Binding-site contacts:
Ligand atom C14 contacts residue MET288 of chain 1.F at 3.7 Å (hydrophobic).
Ligand atom C9 contacts residue TYR342 of chain 1.H at 3.9 Å (hydrophobic).
Ligand atom C6 contacts residue ALA150 of chain 1.F at 3.6 Å (hydrophobic).
Ligand atom C5 contacts residue ALA150 of chain 1.F at 3.7 Å (hydrophobic).
Ligand atom CL1 contacts residue GLY341 of chain 1.H at 3.5 Å.
Ligand atom C19 contacts residue GLU313 of chain 1.F at 3.3 Å.
Ligand atom CL1 contacts residue PRO51 of chain 1.H at 3.9 Å.
Ligand atom O contacts residue ALA150 of chain 1.F at 3.7 Å.
Ligand atom N2 contacts residue GLU313 of chain 1.F at 3.1 Å (salt-bridge).
Ligand atom C5 contacts residue GLU313 of chain 1.F at 3.9 Å.
Ligand atom C7 contacts residue PRO51 of chain 1.H at 3.9 Å (hydrophobic).
Ligand atom C14 contacts residue GLY289 of chain 1.F at 3.5 Å.
Ligand atom C3 contacts residue MET294 of chain 1.F at 3.9 Å (hydrophobic).
Ligand atom C10 contacts residue PRO51 of chain 1.H at 3.9 Å (hydrophobic).
Ligand atom C15 contacts residue GLY289 of chain 1.F at 3.7 Å.
Ligand atom C2 contacts residue VAL311 of chain 1.F at 3.5 Å (hydrophobic).
Ligand atom N3 contacts residue PRO51 of chain 1.H at 3.9 Å.
Ligand atom C4 contacts residue GLU313 of chain 1.F at 3.9 Å.
Ligand atom N2 contacts residue ALA150 of chain 1.F at 3.9 Å.
Ligand atom C4 contacts residue ALA150 of chain 1.F at 3.9 Å (hydrophobic).
Ligand atom C12 contacts residue GLY289 of chain 1.F at 3.8 Å.
Ligand atom N1 contacts residue GLU313 of chain 1.F at 3.6 Å.
Ligand atom C13 contacts residue GLY289 of chain 1.F at 3.6 Å.
Ligand atom C10 contacts residue ALA338 of chain 1.H at 4.0 Å (hydrophobic).
Ligand atom O2 contacts residue IMP1 of chain 1.OA at 3.3 Å (h-bond).
Ligand atom C8 contacts residue PRO51 of chain 1.H at 3.5 Å (hydrophobic).
Ligand atom C19 contacts residue IMP1 of chain 1.OA at 3.2 Å.
Ligand atom N3 contacts residue LEU50 of chain 1.H at 3.5 Å.
Ligand atom C18 contacts residue IMP1 of chain 1.OA at 3.7 Å.
Ligand atom C2 contacts residue GLY289 of chain 1.F at 3.7 Å.
Ligand atom N4 contacts residue IMP1 of chain 1.OA at 3.9 Å.
Ligand atom C13 contacts residue MET294 of chain 1.F at 3.9 Å (hydrophobic).
Ligand atom C10 contacts residue TYR342 of chain 1.H at 3.6 Å (hydrophobic).
Ligand atom C9 contacts residue ALA338 of chain 1.H at 3.6 Å (hydrophobic).
Ligand atom C10 contacts residue GLU313 of chain 1.F at 3.8 Å.
Ligand atom C2 contacts residue GLU313 of chain 1.F at 3.8 Å.
Ligand atom C19 contacts residue THR207 of chain 1.F at 3.4 Å.
Ligand atom C18 contacts residue ALA150 of chain 1.F at 4.0 Å (hydrophobic).
Ligand atom C9 contacts residue PRO51 of chain 1.H at 3.5 Å (hydrophobic).
Ligand atom C16 contacts residue GLY289 of chain 1.F at 3.9 Å.

This small molecule binds to this protein.
Small molecule (SMILES): C/C(=N\O)c1cccc(C(C)(C)NC(=O)Nc2ccc(Cl)c(C(N)=O)c2)c1

Sequence of chain 1.F:
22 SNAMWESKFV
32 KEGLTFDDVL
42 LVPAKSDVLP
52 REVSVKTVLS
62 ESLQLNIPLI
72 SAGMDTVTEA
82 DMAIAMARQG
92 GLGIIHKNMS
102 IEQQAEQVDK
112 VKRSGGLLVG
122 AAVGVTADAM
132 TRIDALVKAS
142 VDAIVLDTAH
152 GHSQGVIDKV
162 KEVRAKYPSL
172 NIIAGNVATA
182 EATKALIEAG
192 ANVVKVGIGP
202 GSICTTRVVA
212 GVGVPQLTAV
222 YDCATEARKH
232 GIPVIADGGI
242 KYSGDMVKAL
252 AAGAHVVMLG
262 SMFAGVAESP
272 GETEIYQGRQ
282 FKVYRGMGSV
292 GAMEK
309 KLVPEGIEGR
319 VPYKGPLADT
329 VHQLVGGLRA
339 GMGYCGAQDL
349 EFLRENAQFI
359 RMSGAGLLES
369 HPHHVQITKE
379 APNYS

Sequence of chain 1.H:
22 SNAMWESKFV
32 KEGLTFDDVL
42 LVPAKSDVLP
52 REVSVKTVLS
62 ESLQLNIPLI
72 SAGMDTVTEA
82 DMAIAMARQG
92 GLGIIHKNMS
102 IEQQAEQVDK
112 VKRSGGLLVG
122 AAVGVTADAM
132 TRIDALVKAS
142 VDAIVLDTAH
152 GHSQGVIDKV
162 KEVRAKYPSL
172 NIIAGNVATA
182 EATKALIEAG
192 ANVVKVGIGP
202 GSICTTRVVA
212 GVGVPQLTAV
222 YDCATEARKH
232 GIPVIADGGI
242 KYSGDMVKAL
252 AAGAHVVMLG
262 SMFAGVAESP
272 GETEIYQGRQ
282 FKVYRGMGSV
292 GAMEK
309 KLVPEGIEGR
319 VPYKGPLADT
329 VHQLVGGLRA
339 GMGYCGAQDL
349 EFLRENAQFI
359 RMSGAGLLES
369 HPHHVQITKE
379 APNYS